Binding-site contacts:
Ligand atom C15 contacts residue ALA216 of chain 1.E at 3.5 Å (hydrophobic).
Ligand atom C17 contacts residue LEU213 of chain 1.E at 4.1 Å (hydrophobic).
Ligand atom C11 contacts residue LEU111 of chain 1.E at 4.0 Å (hydrophobic).
Ligand atom C16 contacts residue LEU213 of chain 1.E at 3.8 Å (hydrophobic).
Ligand atom O2 contacts residue PRO110 of chain 1.E at 3.4 Å.
Ligand atom C9 contacts residue PHE222 of chain 1.E at 3.7 Å (hydrophobic).
Ligand atom C7 contacts residue PHE222 of chain 1.E at 4.2 Å (hydrophobic).
Ligand atom C11 contacts residue LEU108 of chain 1.E at 4.1 Å (hydrophobic).
Ligand atom C19 contacts residue GSH1 of chain 1.X at 3.9 Å.
Ligand atom C17 contacts residue ALA208 of chain 1.E at 3.8 Å (hydrophobic).
Ligand atom O1 contacts residue GSH1 of chain 1.X at 4.0 Å.
Ligand atom C15 contacts residue PHE10 of chain 1.E at 3.4 Å (hydrophobic).
Ligand atom C17 contacts residue PRO110 of chain 1.E at 4.2 Å (hydrophobic).
Ligand atom C19 contacts residue ARG15 of chain 1.E at 4.2 Å.
Ligand atom O1 contacts residue PHE222 of chain 1.E at 3.7 Å.
Ligand atom C6 contacts residue GSH1 of chain 1.X at 3.4 Å.
Ligand atom C16 contacts residue PHE10 of chain 1.E at 4.2 Å (hydrophobic).
Ligand atom C18 contacts residue LEU107 of chain 1.E at 3.9 Å (hydrophobic).
Ligand atom C16 contacts residue ALA212 of chain 1.E at 4.0 Å (hydrophobic).
Ligand atom C7 contacts residue ALA216 of chain 1.E at 4.0 Å (hydrophobic).
Ligand atom C4 contacts residue PHE222 of chain 1.E at 3.8 Å (hydrophobic).
Ligand atom C12 contacts residue LEU111 of chain 1.E at 4.0 Å (hydrophobic).
Ligand atom C6 contacts residue TYR9 of chain 1.E at 3.9 Å (hydrophobic).
Ligand atom C5 contacts residue GSH1 of chain 1.X at 3.6 Å.
Ligand atom C12 contacts residue PRO110 of chain 1.E at 3.9 Å (hydrophobic).
Ligand atom C4 contacts residue GSH1 of chain 1.X at 3.6 Å.
Ligand atom C8 contacts residue PHE222 of chain 1.E at 4.3 Å (hydrophobic).
Ligand atom C12 contacts residue LEU107 of chain 1.E at 4.2 Å (hydrophobic).
Ligand atom C16 contacts residue ALA208 of chain 1.E at 3.7 Å (hydrophobic).
Ligand atom C3 contacts residue PHE222 of chain 1.E at 3.8 Å (hydrophobic).
Ligand atom C1 contacts residue LEU111 of chain 1.E at 4.0 Å (hydrophobic).
Ligand atom C7 contacts residue PHE10 of chain 1.E at 4.1 Å (hydrophobic).
Ligand atom O2 contacts residue ALA208 of chain 1.E at 3.7 Å.
Ligand atom C1 contacts residue PHE222 of chain 1.E at 4.1 Å (hydrophobic).
Ligand atom C14 contacts residue ALA216 of chain 1.E at 4.2 Å (hydrophobic).
Ligand atom C6 contacts residue PHE220 of chain 1.E at 4.0 Å (hydrophobic).
Ligand atom C5 contacts residue PHE222 of chain 1.E at 4.1 Å (hydrophobic).
Ligand atom C14 contacts residue PHE222 of chain 1.E at 4.3 Å (hydrophobic).
Ligand atom O2 contacts residue LEU213 of chain 1.E at 3.5 Å.
Ligand atom C4 contacts residue PHE220 of chain 1.E at 4.2 Å (hydrophobic).

Sequence of chain 1.E:
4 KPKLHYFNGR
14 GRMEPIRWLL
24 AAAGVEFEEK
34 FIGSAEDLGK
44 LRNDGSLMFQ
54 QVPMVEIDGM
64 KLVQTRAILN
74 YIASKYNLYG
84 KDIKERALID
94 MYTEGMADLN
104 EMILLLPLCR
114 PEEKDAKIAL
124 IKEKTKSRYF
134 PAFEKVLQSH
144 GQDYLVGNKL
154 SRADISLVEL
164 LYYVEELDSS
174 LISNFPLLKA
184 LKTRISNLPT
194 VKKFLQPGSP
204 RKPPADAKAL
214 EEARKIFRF

A small-molecule ligand and the protein it binds are described below.
Small molecule (SMILES): C[C@]12CCC(=O)C=C1CC[C@@H]1[C@@H]2CC[C@]2(C)C(=O)CC[C@@H]12